Binding-site contacts:
Ligand atom N4 contacts residue TYR247 of chain 1.D at 3.3 Å (h-bond).
Ligand atom F16 contacts residue GLU275 of chain 1.D at 3.6 Å.
Ligand atom C19 contacts residue PHE250 of chain 1.D at 3.7 Å (hydrophobic).
Ligand atom O28 contacts residue GLN280 of chain 1.D at 3.1 Å (h-bond).
Ligand atom C7 contacts residue MET267 of chain 1.D at 3.5 Å (hydrophobic).
Ligand atom N6 contacts residue MET267 of chain 1.D at 3.6 Å.
Ligand atom N4 contacts residue MET267 of chain 1.D at 3.7 Å.
Ligand atom N9 contacts residue TYR247 of chain 1.D at 2.6 Å (h-bond).
Ligand atom O20 contacts residue PHE283 of chain 1.D at 3.3 Å.
Ligand atom C15 contacts residue GLY279 of chain 1.D at 3.6 Å.
Ligand atom C10 contacts residue MET267 of chain 1.D at 3.6 Å (hydrophobic).
Ligand atom C26 contacts residue PHE283 of chain 1.D at 3.8 Å (hydrophobic).
Ligand atom N17 contacts residue PHE283 of chain 1.D at 3.5 Å.
Ligand atom C14 contacts residue GLU275 of chain 1.D at 3.5 Å.
Ligand atom C8 contacts residue MET267 of chain 1.D at 3.5 Å (hydrophobic).
Ligand atom C5 contacts residue TYR247 of chain 1.D at 3.3 Å (hydrophobic).
Ligand atom C2 contacts residue MET267 of chain 1.D at 3.5 Å (hydrophobic).
Ligand atom C10 contacts residue GLY279 of chain 1.D at 3.5 Å.
Ligand atom C13 contacts residue PRO266 of chain 1.D at 3.7 Å (hydrophobic).
Ligand atom C2 contacts residue PHE283 of chain 1.D at 3.6 Å (hydrophobic).
Ligand atom C11 contacts residue MET267 of chain 1.D at 3.6 Å (hydrophobic).
Ligand atom C29 contacts residue ILE246 of chain 1.D at 3.6 Å (hydrophobic).
Ligand atom N4 contacts residue GLN280 of chain 1.D at 3.5 Å (h-bond).
Ligand atom C19 contacts residue PHE283 of chain 1.D at 3.7 Å (hydrophobic).
Ligand atom N9 contacts residue GLY279 of chain 1.D at 3.6 Å.
Ligand atom C18 contacts residue PHE283 of chain 1.D at 3.3 Å (hydrophobic).
Ligand atom C29 contacts residue GLN280 of chain 1.D at 3.4 Å.
Ligand atom N27 contacts residue ILE246 of chain 1.D at 3.6 Å.
Ligand atom C30 contacts residue SER231 of chain 1.D at 3.8 Å.
Ligand atom C3 contacts residue MET267 of chain 1.D at 3.7 Å (hydrophobic).
Ligand atom N27 contacts residue PHE283 of chain 1.D at 3.6 Å.
Ligand atom N6 contacts residue GLY279 of chain 1.D at 3.8 Å.
Ligand atom C1 contacts residue MET267 of chain 1.D at 3.5 Å (hydrophobic).
Ligand atom C12 contacts residue GLU275 of chain 1.D at 3.4 Å.
Ligand atom F16 contacts residue LYS272 of chain 1.D at 2.9 Å.
Ligand atom F16 contacts residue VAL276 of chain 1.D at 3.5 Å.
Ligand atom C5 contacts residue MET267 of chain 1.D at 3.6 Å (hydrophobic).
Ligand atom C30 contacts residue ILE246 of chain 1.D at 3.8 Å (hydrophobic).
Ligand atom N24 contacts residue PHE250 of chain 1.D at 3.6 Å.
Ligand atom C8 contacts residue GLY279 of chain 1.D at 3.3 Å.

The small molecule below binds the protein below.
Small molecule (SMILES): CN(C)C(=O)c1cnn(C)c1C(=O)Nc1ccn2cc(-c3cccc(F)c3)nc2n1

Sequence of chain 1.D:
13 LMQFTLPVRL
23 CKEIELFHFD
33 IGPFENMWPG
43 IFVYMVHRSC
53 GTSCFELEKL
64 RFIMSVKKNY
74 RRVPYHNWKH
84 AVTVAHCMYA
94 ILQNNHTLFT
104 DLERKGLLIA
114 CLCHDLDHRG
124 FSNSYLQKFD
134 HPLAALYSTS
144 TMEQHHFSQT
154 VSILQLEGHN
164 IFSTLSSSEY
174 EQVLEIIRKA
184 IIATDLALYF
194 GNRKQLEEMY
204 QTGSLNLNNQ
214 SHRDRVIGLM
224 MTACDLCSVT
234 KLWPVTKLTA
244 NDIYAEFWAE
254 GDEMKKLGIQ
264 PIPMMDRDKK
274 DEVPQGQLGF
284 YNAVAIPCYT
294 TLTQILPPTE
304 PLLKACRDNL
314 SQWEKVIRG